This small molecule binds to this protein.
Small molecule (SMILES): CC(=O)N[C@H]1[C@H](O[C@H]2[C@H](O)[C@@H](NC(C)=O)CO[C@@H]2CO)O[C@H](CO)[C@@H](O)[C@@H]1O

Sequence of chain 1.C:
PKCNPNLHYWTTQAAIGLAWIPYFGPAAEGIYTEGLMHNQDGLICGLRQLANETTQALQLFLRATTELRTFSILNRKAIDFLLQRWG

Binding-site contacts:
Ligand atom C1 contacts residue ASN55 of chain 1.E at 1.4 Å.
Ligand atom O5 contacts residue LYS2 of chain 1.E at 3.2 Å (salt-bridge).
Ligand atom C8 contacts residue ASN55 of chain 1.E at 4.4 Å.
Ligand atom C5 contacts residue ASN55 of chain 1.E at 3.6 Å.
Ligand atom C7 contacts residue ASN55 of chain 1.E at 3.4 Å.
Ligand atom C2 contacts residue ASN55 of chain 1.E at 2.4 Å.
Ligand atom O6 contacts residue LYS2 of chain 1.E at 1.9 Å (salt-bridge).
Ligand atom C3 contacts residue ASN55 of chain 1.E at 3.7 Å.
Ligand atom C2 contacts residue LYS2 of chain 1.E at 4.3 Å.
Ligand atom O5 contacts residue ASN55 of chain 1.E at 2.3 Å (h-bond).
Ligand atom N2 contacts residue ASN55 of chain 1.E at 2.8 Å (h-bond).
Ligand atom C8 contacts residue THR58 of chain 1.E at 3.6 Å.
Ligand atom C5 contacts residue LYS2 of chain 1.E at 3.4 Å.
Ligand atom O6 contacts residue LEU21 of chain 1.C at 4.0 Å.
Ligand atom C6 contacts residue LYS2 of chain 1.E at 3.0 Å.
Ligand atom O6 contacts residue PRO1 of chain 1.E at 4.4 Å.
Ligand atom O7 contacts residue ASN55 of chain 1.E at 3.5 Å (h-bond).
Ligand atom C1 contacts residue LYS2 of chain 1.E at 4.2 Å.
Ligand atom C4 contacts residue LYS2 of chain 1.E at 3.7 Å.
Ligand atom C4 contacts residue ASN55 of chain 1.E at 4.2 Å.

Sequence of chain 1.E:
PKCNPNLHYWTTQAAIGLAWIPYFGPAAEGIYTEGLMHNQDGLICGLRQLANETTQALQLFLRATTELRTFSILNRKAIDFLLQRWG